This protein binds this small molecule.
Small molecule (SMILES): CC(=O)N[C@@H]1[C@@H](O)[C@H](O)[C@@H](CO)O[C@H]1O

Binding-site contacts:
Ligand atom C5 contacts residue ASN709 of chain 1.C at 3.7 Å.
Ligand atom C2 contacts residue ASN710 of chain 1.C at 4.4 Å.
Ligand atom C2 contacts residue ASN709 of chain 1.C at 2.4 Å.
Ligand atom C1 contacts residue ASN710 of chain 1.C at 3.9 Å.
Ligand atom O5 contacts residue ASP796 of chain 1.B at 4.0 Å.
Ligand atom O7 contacts residue ILE1130 of chain 1.C at 4.2 Å.
Ligand atom C8 contacts residue GLY1131 of chain 1.C at 3.8 Å.
Ligand atom O7 contacts residue ASN709 of chain 1.C at 3.5 Å (h-bond).
Ligand atom O5 contacts residue ASN709 of chain 1.C at 2.4 Å (h-bond).
Ligand atom C3 contacts residue ASN709 of chain 1.C at 3.8 Å.
Ligand atom C1 contacts residue ASN709 of chain 1.C at 1.4 Å.
Ligand atom C4 contacts residue ASN709 of chain 1.C at 4.2 Å.
Ligand atom C8 contacts residue ASN709 of chain 1.C at 4.4 Å.
Ligand atom C6 contacts residue ASP796 of chain 1.B at 3.6 Å.
Ligand atom C8 contacts residue ASN710 of chain 1.C at 4.2 Å.
Ligand atom C7 contacts residue ASN710 of chain 1.C at 4.3 Å.
Ligand atom C5 contacts residue ASP796 of chain 1.B at 4.4 Å.
Ligand atom C7 contacts residue ASN709 of chain 1.C at 3.4 Å.
Ligand atom N2 contacts residue ASN709 of chain 1.C at 2.9 Å (h-bond).
Ligand atom O6 contacts residue ASP796 of chain 1.B at 2.3 Å (salt-bridge).
Ligand atom N2 contacts residue ASN710 of chain 1.C at 3.7 Å.

Sequence of chain 1.B:
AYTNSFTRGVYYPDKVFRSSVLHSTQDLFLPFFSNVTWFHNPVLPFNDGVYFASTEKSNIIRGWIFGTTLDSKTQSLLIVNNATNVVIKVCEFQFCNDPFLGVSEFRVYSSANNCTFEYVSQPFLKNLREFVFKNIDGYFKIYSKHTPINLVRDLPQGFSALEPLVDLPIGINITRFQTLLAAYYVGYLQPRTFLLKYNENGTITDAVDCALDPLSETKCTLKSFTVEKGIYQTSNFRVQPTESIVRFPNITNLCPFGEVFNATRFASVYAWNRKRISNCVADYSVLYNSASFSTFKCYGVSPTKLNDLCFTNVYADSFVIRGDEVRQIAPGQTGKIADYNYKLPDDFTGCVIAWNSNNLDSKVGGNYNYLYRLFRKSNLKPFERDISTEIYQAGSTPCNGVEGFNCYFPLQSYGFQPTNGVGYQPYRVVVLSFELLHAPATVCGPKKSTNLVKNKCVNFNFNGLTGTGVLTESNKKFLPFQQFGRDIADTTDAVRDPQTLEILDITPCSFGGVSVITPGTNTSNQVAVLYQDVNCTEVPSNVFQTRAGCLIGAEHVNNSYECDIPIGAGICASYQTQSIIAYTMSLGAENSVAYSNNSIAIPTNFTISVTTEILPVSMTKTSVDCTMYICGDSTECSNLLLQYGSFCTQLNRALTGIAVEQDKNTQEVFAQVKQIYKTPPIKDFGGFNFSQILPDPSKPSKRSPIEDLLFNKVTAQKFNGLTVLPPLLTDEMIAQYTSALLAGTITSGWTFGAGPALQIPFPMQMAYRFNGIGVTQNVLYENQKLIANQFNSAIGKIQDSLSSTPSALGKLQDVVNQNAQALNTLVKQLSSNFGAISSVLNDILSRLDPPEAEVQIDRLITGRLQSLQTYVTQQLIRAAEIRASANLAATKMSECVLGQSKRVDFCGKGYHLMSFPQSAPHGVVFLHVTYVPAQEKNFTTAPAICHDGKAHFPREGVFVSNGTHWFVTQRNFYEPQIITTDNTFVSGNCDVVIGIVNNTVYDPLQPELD

Sequence of chain 1.C:
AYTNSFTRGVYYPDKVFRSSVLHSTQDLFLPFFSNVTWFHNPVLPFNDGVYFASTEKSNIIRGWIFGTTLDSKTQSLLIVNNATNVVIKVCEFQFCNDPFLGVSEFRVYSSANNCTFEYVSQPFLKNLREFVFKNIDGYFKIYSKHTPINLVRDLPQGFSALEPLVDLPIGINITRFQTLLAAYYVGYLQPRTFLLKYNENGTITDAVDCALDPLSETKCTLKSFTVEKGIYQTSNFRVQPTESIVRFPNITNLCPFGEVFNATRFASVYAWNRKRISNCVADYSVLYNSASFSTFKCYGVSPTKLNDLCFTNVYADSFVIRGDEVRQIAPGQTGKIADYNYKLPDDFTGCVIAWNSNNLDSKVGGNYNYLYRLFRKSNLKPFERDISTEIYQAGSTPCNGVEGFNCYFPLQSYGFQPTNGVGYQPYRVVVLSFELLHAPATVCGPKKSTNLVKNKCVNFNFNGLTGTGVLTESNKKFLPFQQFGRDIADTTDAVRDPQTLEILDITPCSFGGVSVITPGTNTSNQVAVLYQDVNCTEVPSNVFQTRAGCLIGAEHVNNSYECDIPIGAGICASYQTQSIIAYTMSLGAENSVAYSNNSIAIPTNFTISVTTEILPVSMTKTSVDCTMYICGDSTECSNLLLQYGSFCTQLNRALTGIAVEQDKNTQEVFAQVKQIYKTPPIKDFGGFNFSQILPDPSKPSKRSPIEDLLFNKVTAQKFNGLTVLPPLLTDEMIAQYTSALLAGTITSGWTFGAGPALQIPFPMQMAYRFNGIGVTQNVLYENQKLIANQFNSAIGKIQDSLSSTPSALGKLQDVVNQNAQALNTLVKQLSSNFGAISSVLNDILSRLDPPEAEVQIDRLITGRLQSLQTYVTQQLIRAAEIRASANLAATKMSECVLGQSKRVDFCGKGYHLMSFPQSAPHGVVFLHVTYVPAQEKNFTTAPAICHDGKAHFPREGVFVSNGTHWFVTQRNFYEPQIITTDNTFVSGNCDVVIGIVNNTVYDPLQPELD